Sequence of chain 1.E:
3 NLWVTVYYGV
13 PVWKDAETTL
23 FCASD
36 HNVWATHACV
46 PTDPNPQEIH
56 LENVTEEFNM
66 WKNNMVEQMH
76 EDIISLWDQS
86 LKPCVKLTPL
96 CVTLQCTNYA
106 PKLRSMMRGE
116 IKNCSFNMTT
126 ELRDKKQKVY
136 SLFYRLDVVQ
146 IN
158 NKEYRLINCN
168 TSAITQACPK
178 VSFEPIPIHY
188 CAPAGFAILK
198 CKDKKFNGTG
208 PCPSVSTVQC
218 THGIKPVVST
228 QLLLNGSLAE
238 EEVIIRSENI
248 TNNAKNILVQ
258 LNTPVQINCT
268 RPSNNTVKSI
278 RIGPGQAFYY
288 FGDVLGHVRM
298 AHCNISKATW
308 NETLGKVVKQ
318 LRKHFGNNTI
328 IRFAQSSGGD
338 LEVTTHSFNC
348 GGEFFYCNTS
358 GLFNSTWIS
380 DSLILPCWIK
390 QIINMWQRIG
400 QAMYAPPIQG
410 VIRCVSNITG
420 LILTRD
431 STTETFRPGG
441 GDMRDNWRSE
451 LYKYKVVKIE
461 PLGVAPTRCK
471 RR

Binding-site contacts:
Ligand atom N2 contacts residue ASN265 of chain 1.E at 2.9 Å (h-bond).
Ligand atom C8 contacts residue ASN265 of chain 1.E at 4.4 Å.
Ligand atom O3 contacts residue GLN263 of chain 1.E at 4.0 Å.
Ligand atom C1 contacts residue GLN263 of chain 1.E at 3.8 Å.
Ligand atom C7 contacts residue GLN263 of chain 1.E at 4.2 Å.
Ligand atom N2 contacts residue GLN263 of chain 1.E at 3.2 Å (h-bond).
Ligand atom C1 contacts residue ASN265 of chain 1.E at 1.4 Å.
Ligand atom C8 contacts residue GLN263 of chain 1.E at 3.8 Å.
Ligand atom C4 contacts residue ASN265 of chain 1.E at 4.2 Å.
Ligand atom C5 contacts residue ASN265 of chain 1.E at 3.7 Å.
Ligand atom C3 contacts residue GLN263 of chain 1.E at 3.3 Å.
Ligand atom C7 contacts residue ASN265 of chain 1.E at 3.9 Å.
Ligand atom O7 contacts residue ASN265 of chain 1.E at 4.4 Å.
Ligand atom C8 contacts residue ASN301 of chain 1.E at 3.9 Å.
Ligand atom O5 contacts residue ASN265 of chain 1.E at 2.4 Å (h-bond).
Ligand atom C2 contacts residue ASN265 of chain 1.E at 2.4 Å.
Ligand atom C1 contacts residue VAL414 of chain 1.E at 4.4 Å (hydrophobic).
Ligand atom C3 contacts residue ASN265 of chain 1.E at 3.7 Å.
Ligand atom C4 contacts residue GLN263 of chain 1.E at 4.5 Å.
Ligand atom C8 contacts residue SER303 of chain 1.E at 3.8 Å.
Ligand atom C2 contacts residue GLN263 of chain 1.E at 3.6 Å.

This small molecule binds to this protein.
Small molecule (SMILES): CC(=O)N[C@@H]1[C@@H](O)[C@H](O)[C@@H](CO)O[C@H]1O